Binding-site contacts:
Ligand atom CG contacts residue HIS83 of chain 1.B at 3.4 Å.
Ligand atom ND1 contacts residue HIS83 of chain 1.B at 3.0 Å (h-bond).
Ligand atom OS contacts residue HIS83 of chain 1.B at 2.1 Å.
Ligand atom C33 contacts residue DOS1 of chain 1.I at 0.2 Å.
Ligand atom C3 contacts residue HIS83 of chain 1.B at 3.5 Å.
Ligand atom C36 contacts residue HIS83 of chain 1.B at 3.3 Å.
Ligand atom N13 contacts residue HIS83 of chain 1.B at 3.0 Å (h-bond).
Ligand atom C28 contacts residue DOS1 of chain 1.I at 0.3 Å.
Ligand atom C31 contacts residue DOS1 of chain 1.I at 0.2 Å.
Ligand atom C35 contacts residue DOS1 of chain 1.I at 0.2 Å.
Ligand atom N26 contacts residue DOS1 of chain 1.I at 0.2 Å (h-bond).
Ligand atom N2 contacts residue DOS1 of chain 1.I at 0.4 Å (h-bond).
Ligand atom NE2 contacts residue DOS1 of chain 1.I at 0.8 Å.
Ligand atom N2 contacts residue HIS83 of chain 1.B at 2.8 Å (h-bond).
Ligand atom C6 contacts residue DOS1 of chain 1.I at 1.1 Å.
Ligand atom N37 contacts residue DOS1 of chain 1.I at 0.1 Å (h-bond).
Ligand atom C34 contacts residue DOS1 of chain 1.I at 0.2 Å.
Ligand atom ND1 contacts residue DOS1 of chain 1.I at 0.8 Å (h-bond).
Ligand atom C12 contacts residue DOS1 of chain 1.I at 0.1 Å.
Ligand atom C11 contacts residue DOS1 of chain 1.I at 0.1 Å.
Ligand atom C32 contacts residue DOS1 of chain 1.I at 0.2 Å.
Ligand atom CD2 contacts residue DOS1 of chain 1.I at 0.7 Å.
Ligand atom C5 contacts residue DOS1 of chain 1.I at 0.4 Å.
Ligand atom OS contacts residue DOS1 of chain 1.I at 0.1 Å.
Ligand atom C27 contacts residue DOS1 of chain 1.I at 0.2 Å.
Ligand atom C3 contacts residue DOS1 of chain 1.I at 0.6 Å.
Ligand atom C7 contacts residue DOS1 of chain 1.I at 0.7 Å.
Ligand atom CE1 contacts residue DOS1 of chain 1.I at 0.9 Å.
Ligand atom N37 contacts residue HIS83 of chain 1.B at 3.2 Å (h-bond).
Ligand atom C9 contacts residue DOS1 of chain 1.I at 1.1 Å.
Ligand atom C8 contacts residue DOS1 of chain 1.I at 0.7 Å.
Ligand atom C10 contacts residue DOS1 of chain 1.I at 0.6 Å.
Ligand atom N13 contacts residue DOS1 of chain 1.I at 0.2 Å (h-bond).
Ligand atom C4 contacts residue DOS1 of chain 1.I at 0.6 Å.
Ligand atom C7 contacts residue HIS83 of chain 1.B at 3.5 Å.
Ligand atom CG contacts residue DOS1 of chain 1.I at 0.8 Å.
Ligand atom C36 contacts residue DOS1 of chain 1.I at 0.2 Å.
Ligand atom C29 contacts residue DOS1 of chain 1.I at 0.3 Å.
Ligand atom C5 contacts residue LYS74 of chain 1.B at 3.0 Å.
Ligand atom C30 contacts residue DOS1 of chain 1.I at 0.2 Å.

Sequence of chain 1.B:
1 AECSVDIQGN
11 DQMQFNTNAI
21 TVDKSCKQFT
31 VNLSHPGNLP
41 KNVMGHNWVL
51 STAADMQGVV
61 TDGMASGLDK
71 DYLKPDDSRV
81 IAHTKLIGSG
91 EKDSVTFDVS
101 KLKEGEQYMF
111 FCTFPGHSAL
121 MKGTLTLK

A protein and the small-molecule ligand that binds it are described below.
Small molecule (SMILES): c1ccn2->[Os+2]3(n4ccnc4)(<-n4ccccc4-c2c1)<-n1ccccc1-c1ccccn->31